Binding-site contacts:
Ligand atom CAN contacts residue TRP73 of chain 1.A at 3.4 Å (hydrophobic).
Ligand atom CAK contacts residue TRP73 of chain 1.A at 3.5 Å (hydrophobic).
Ligand atom CAF contacts residue TRP73 of chain 1.A at 3.4 Å (hydrophobic).
Ligand atom CAJ contacts residue TRP73 of chain 1.A at 3.4 Å (hydrophobic).
Ligand atom CAA contacts residue TRP73 of chain 1.A at 3.7 Å (hydrophobic).
Ligand atom OAC contacts residue TRP73 of chain 1.A at 4.0 Å.
Ligand atom CAE contacts residue TRP73 of chain 1.A at 3.4 Å (hydrophobic).
Ligand atom CAL contacts residue TRP73 of chain 1.A at 3.5 Å (hydrophobic).
Ligand atom CAD contacts residue TRP73 of chain 1.A at 3.3 Å (hydrophobic).
Ligand atom OAI contacts residue TRP73 of chain 1.A at 3.4 Å.
Ligand atom CAA contacts residue ASP77 of chain 1.A at 3.9 Å.
Ligand atom OAH contacts residue TRP73 of chain 1.A at 3.5 Å.
Ligand atom CAM contacts residue TRP73 of chain 1.A at 3.4 Å (hydrophobic).
Ligand atom NAG contacts residue GLU71 of chain 1.A at 4.5 Å.
Ligand atom NAG contacts residue TRP73 of chain 1.A at 3.3 Å.
Ligand atom OAB contacts residue TRP73 of chain 1.A at 3.8 Å.

Sequence of chain 1.A:
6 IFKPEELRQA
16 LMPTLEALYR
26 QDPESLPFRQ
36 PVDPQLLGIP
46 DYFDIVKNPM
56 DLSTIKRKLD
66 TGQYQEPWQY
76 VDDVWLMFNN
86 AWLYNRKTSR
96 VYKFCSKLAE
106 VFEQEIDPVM

The protein below binds the small molecule below.
Small molecule (SMILES): COC(=O)c1ccc2[nH]c(=O)oc2c1